Sequence of chain 1.B:
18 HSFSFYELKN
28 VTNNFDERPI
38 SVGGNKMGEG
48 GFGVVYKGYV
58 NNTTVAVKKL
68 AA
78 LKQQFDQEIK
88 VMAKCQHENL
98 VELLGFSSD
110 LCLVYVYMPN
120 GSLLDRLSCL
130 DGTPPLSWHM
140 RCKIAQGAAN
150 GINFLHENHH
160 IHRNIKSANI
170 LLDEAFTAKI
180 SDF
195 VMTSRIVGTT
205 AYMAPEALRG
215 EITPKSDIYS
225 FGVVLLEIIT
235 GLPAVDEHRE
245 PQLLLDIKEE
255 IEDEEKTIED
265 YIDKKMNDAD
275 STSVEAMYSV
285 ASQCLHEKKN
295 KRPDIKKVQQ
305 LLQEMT

Binding-site contacts:
Ligand atom N1 contacts residue ALA63 of chain 1.B at 3.5 Å.
Ligand atom C28 contacts residue ASN168 of chain 1.B at 3.6 Å.
Ligand atom O5 contacts residue MET117 of chain 1.B at 2.7 Å (h-bond).
Ligand atom C17 contacts residue VAL52 of chain 1.B at 3.7 Å (hydrophobic).
Ligand atom C28 contacts residue ALA167 of chain 1.B at 3.1 Å (hydrophobic).
Ligand atom C9 contacts residue ALA63 of chain 1.B at 3.7 Å (hydrophobic).
Ligand atom C28 contacts residue SO41 of chain 1.F at 3.3 Å.
Ligand atom C4 contacts residue MET44 of chain 1.B at 3.2 Å (hydrophobic).
Ligand atom C5 contacts residue MET44 of chain 1.B at 3.5 Å (hydrophobic).
Ligand atom O5 contacts residue VAL115 of chain 1.B at 3.6 Å.
Ligand atom C27 contacts residue ALA167 of chain 1.B at 3.2 Å (hydrophobic).
Ligand atom C1 contacts residue MET44 of chain 1.B at 3.8 Å (hydrophobic).
Ligand atom C26 contacts residue GLU46 of chain 1.B at 3.6 Å.
Ligand atom C2 contacts residue MET44 of chain 1.B at 3.5 Å (hydrophobic).
Ligand atom N1 contacts residue VAL115 of chain 1.B at 3.1 Å (h-bond).
Ligand atom O6 contacts residue ALA167 of chain 1.B at 3.5 Å (h-bond).
Ligand atom C10 contacts residue LEU170 of chain 1.B at 3.5 Å (hydrophobic).
Ligand atom C27 contacts residue ASN168 of chain 1.B at 3.2 Å.
Ligand atom C24 contacts residue SO41 of chain 1.F at 3.8 Å.
Ligand atom O5 contacts residue TYR116 of chain 1.B at 3.4 Å.
Ligand atom C23 contacts residue ALA167 of chain 1.B at 3.6 Å (hydrophobic).
Ligand atom C8 contacts residue ALA63 of chain 1.B at 3.7 Å (hydrophobic).
Ligand atom C7 contacts residue LEU170 of chain 1.B at 3.2 Å (hydrophobic).
Ligand atom C6 contacts residue LEU170 of chain 1.B at 3.4 Å (hydrophobic).
Ligand atom C16 contacts residue VAL52 of chain 1.B at 3.7 Å (hydrophobic).
Ligand atom C23 contacts residue SO41 of chain 1.F at 3.4 Å.
Ligand atom N4 contacts residue ALA167 of chain 1.B at 2.5 Å (h-bond).
Ligand atom N1 contacts residue TYR114 of chain 1.B at 3.8 Å.
Ligand atom C3 contacts residue MET44 of chain 1.B at 3.2 Å (hydrophobic).
Ligand atom C8 contacts residue MET117 of chain 1.B at 3.9 Å (hydrophobic).
Ligand atom C27 contacts residue SER180 of chain 1.B at 3.0 Å.
Ligand atom C9 contacts residue TYR114 of chain 1.B at 3.5 Å (hydrophobic).
Ligand atom O4 contacts residue GLY45 of chain 1.B at 3.6 Å.
Ligand atom C8 contacts residue LEU170 of chain 1.B at 3.6 Å (hydrophobic).
Ligand atom C3 contacts residue GLY120 of chain 1.B at 3.6 Å.
Ligand atom N4 contacts residue SO41 of chain 1.F at 3.4 Å (h-bond).
Ligand atom C2 contacts residue GLY120 of chain 1.B at 3.7 Å.
Ligand atom C20 contacts residue MET44 of chain 1.B at 3.7 Å (hydrophobic).
Ligand atom C8 contacts residue VAL115 of chain 1.B at 3.8 Å (hydrophobic).
Ligand atom C26 contacts residue GLY47 of chain 1.B at 3.7 Å.

The small molecule below binds the protein below.
Small molecule (SMILES): CN[C@@H]1C[C@H]2O[C@@](C)([C@@H]1OC)n1c3ccccc3c3c4c(c5c6ccccc6n2c5c31)C(=O)NC4